Sequence of chain 1.I:
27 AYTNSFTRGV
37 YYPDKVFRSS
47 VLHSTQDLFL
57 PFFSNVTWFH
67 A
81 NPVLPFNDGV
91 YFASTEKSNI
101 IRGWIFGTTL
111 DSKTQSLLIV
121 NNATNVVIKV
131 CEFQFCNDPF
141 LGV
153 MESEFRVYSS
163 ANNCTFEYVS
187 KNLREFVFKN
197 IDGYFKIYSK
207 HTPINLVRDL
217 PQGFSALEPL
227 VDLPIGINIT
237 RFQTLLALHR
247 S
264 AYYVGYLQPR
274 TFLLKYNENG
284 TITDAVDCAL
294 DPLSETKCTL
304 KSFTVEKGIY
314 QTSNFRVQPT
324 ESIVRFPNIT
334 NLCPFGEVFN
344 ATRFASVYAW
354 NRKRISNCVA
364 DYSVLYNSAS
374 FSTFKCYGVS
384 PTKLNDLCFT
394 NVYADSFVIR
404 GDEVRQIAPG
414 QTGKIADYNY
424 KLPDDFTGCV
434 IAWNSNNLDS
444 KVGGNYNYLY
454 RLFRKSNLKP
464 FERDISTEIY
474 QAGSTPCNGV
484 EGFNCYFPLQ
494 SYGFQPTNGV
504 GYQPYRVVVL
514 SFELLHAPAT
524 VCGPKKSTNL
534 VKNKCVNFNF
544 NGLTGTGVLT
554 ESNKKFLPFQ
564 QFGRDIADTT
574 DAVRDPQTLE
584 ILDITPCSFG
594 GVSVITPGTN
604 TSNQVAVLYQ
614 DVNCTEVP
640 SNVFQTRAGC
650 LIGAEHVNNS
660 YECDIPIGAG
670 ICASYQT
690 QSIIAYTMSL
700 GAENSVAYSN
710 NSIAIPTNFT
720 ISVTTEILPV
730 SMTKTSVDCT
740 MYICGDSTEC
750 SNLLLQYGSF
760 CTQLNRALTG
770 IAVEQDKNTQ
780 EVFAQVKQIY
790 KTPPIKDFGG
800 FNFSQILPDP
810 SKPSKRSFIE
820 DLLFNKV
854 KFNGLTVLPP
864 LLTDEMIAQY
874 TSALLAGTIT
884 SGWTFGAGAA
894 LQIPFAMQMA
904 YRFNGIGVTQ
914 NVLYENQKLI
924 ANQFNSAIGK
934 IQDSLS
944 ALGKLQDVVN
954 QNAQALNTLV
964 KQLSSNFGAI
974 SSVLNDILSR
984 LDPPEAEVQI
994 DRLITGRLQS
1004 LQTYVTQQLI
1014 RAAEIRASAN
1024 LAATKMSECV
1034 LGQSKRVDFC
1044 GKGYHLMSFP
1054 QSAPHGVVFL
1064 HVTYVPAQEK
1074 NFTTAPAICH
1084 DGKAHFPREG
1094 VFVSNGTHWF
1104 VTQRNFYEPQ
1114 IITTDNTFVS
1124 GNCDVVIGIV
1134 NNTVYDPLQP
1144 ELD

Binding-site contacts:
Ligand atom C4 contacts residue ASN331 of chain 1.I at 4.2 Å.
Ligand atom N2 contacts residue ASN331 of chain 1.I at 2.9 Å (h-bond).
Ligand atom C8 contacts residue LEU582 of chain 1.I at 4.0 Å (hydrophobic).
Ligand atom C8 contacts residue PRO579 of chain 1.I at 3.5 Å (hydrophobic).
Ligand atom C2 contacts residue ASN331 of chain 1.I at 2.5 Å.
Ligand atom C5 contacts residue ASN331 of chain 1.I at 3.5 Å.
Ligand atom C8 contacts residue GLN580 of chain 1.I at 3.0 Å.
Ligand atom C1 contacts residue ASN331 of chain 1.I at 1.4 Å.
Ligand atom C7 contacts residue ASN331 of chain 1.I at 4.1 Å.
Ligand atom N2 contacts residue GLN580 of chain 1.I at 3.6 Å.
Ligand atom C3 contacts residue ASN331 of chain 1.I at 3.8 Å.
Ligand atom O5 contacts residue ASN331 of chain 1.I at 2.4 Å (h-bond).
Ligand atom C7 contacts residue GLN580 of chain 1.I at 3.6 Å.

A protein and the small-molecule ligand that binds it are described below.
Small molecule (SMILES): CC(=O)N[C@H]1[C@H](O[C@H]2[C@H](O)[C@@H](NC(C)=O)CO[C@@H]2CO)O[C@H](CO)[C@@H](O)[C@@H]1O